Sequence of chain 2.A:
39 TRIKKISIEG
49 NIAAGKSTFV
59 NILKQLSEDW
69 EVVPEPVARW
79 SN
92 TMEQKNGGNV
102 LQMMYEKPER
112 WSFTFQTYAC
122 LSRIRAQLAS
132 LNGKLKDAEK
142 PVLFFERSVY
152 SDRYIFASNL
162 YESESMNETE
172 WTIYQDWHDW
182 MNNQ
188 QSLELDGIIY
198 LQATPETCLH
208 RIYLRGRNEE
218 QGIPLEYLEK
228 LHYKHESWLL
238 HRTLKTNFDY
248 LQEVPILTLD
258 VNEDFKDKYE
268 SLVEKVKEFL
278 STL

Binding-site contacts:
Ligand atom C25 contacts residue GLU73 of chain 2.A at 3.6 Å.
Ligand atom C2 contacts residue TYR106 of chain 2.A at 3.9 Å (hydrophobic).
Ligand atom N6 contacts residue GLN117 of chain 2.A at 2.9 Å (h-bond).
Ligand atom C21 contacts residue PHE116 of chain 2.A at 3.5 Å (hydrophobic).
Ligand atom C24 contacts residue GLU73 of chain 2.A at 3.6 Å.
Ligand atom C24 contacts residue ARG148 of chain 2.A at 3.8 Å.
Ligand atom C18 contacts residue PRO109 of chain 2.A at 3.9 Å (hydrophobic).
Ligand atom N6 contacts residue PHE157 of chain 2.A at 3.7 Å.
Ligand atom C3 contacts residue TYR106 of chain 2.A at 3.4 Å (hydrophobic).
Ligand atom C25 contacts residue PHE157 of chain 2.A at 3.8 Å (hydrophobic).
Ligand atom C22 contacts residue PHE157 of chain 2.A at 3.8 Å (hydrophobic).
Ligand atom C24 contacts residue VAL75 of chain 2.A at 3.9 Å (hydrophobic).
Ligand atom C25 contacts residue ASP153 of chain 2.A at 3.7 Å.
Ligand atom N4 contacts residue PHE116 of chain 2.A at 3.5 Å.
Ligand atom C26 contacts residue GLN117 of chain 2.A at 3.8 Å.
Ligand atom C1 contacts residue LEU102 of chain 2.A at 3.7 Å (hydrophobic).
Ligand atom S1 contacts residue PHE116 of chain 2.A at 3.7 Å.
Ligand atom N7 contacts residue GLN117 of chain 2.A at 3.0 Å (h-bond).
Ligand atom C16 contacts residue SER164 of chain 2.A at 3.9 Å.
Ligand atom C22 contacts residue PHE116 of chain 2.A at 3.4 Å (hydrophobic).
Ligand atom C25 contacts residue VAL75 of chain 2.A at 3.9 Å (hydrophobic).
Ligand atom C27 contacts residue GLN117 of chain 2.A at 3.5 Å.
Ligand atom C7 contacts residue LEU161 of chain 2.A at 3.8 Å (hydrophobic).
Ligand atom C23 contacts residue PHE116 of chain 2.A at 3.9 Å (hydrophobic).
Ligand atom C3 contacts residue MET105 of chain 2.A at 3.7 Å (hydrophobic).
Ligand atom C23 contacts residue PHE157 of chain 2.A at 3.6 Å (hydrophobic).
Ligand atom N5 contacts residue VAL75 of chain 2.A at 3.9 Å.
Ligand atom N6 contacts residue ASP153 of chain 2.A at 2.9 Å (salt-bridge).
Ligand atom C23 contacts residue GLN117 of chain 2.A at 3.9 Å.
Ligand atom C27 contacts residue PHE116 of chain 2.A at 3.6 Å (hydrophobic).
Ligand atom C27 contacts residue PHE157 of chain 2.A at 3.7 Å (hydrophobic).
Ligand atom C26 contacts residue PHE157 of chain 2.A at 3.6 Å (hydrophobic).
Ligand atom C4 contacts residue MET105 of chain 2.A at 3.6 Å (hydrophobic).
Ligand atom C4 contacts residue TYR106 of chain 2.A at 4.0 Å (hydrophobic).
Ligand atom N7 contacts residue PHE157 of chain 2.A at 3.3 Å.
Ligand atom C22 contacts residue GLN117 of chain 2.A at 3.9 Å.
Ligand atom C5 contacts residue MET105 of chain 2.A at 3.9 Å (hydrophobic).
Ligand atom C26 contacts residue ASP153 of chain 2.A at 3.8 Å.
Ligand atom N5 contacts residue PHE157 of chain 2.A at 4.0 Å.
Ligand atom C1 contacts residue TYR106 of chain 2.A at 3.4 Å (hydrophobic).

The protein below binds the small molecule below.
Small molecule (SMILES): Cc1ccc(-c2ccc(CCN3CCN(C)CC3)cc2)cc1Nc1nc(-c2nccc(N)n2)cs1